The small molecule below binds the protein below.
Small molecule (SMILES): CC(=O)N[C@@H]1[C@@H](O)[C@H](O)[C@@H](CO)O[C@H]1O

Sequence of chain 1.A:
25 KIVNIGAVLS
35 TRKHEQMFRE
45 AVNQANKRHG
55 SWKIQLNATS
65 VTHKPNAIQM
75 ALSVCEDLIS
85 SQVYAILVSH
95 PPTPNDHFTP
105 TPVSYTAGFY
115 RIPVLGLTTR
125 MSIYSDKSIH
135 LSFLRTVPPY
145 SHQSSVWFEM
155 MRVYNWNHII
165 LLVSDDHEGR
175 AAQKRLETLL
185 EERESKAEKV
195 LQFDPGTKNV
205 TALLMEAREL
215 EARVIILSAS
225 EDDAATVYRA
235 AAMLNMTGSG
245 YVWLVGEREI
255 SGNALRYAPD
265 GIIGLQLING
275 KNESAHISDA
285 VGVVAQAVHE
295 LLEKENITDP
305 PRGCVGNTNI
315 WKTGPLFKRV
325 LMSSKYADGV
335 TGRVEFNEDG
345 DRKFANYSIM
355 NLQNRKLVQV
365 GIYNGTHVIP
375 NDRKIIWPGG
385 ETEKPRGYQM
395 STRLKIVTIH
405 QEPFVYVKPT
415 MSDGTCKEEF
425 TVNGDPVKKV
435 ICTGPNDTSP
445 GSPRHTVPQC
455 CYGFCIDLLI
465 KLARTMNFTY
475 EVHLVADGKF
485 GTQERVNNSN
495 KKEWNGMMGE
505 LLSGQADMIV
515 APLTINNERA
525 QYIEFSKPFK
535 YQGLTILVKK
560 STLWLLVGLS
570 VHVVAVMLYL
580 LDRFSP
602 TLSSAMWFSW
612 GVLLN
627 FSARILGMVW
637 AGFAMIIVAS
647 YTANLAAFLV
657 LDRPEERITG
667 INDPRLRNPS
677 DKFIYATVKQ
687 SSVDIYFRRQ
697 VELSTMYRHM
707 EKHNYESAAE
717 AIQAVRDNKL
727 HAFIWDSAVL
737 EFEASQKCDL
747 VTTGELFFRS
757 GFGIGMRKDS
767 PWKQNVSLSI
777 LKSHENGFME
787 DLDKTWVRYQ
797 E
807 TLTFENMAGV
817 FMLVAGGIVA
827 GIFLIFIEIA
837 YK

Binding-site contacts:
Ligand atom C3 contacts residue ASN491 of chain 1.A at 3.8 Å.
Ligand atom C2 contacts residue ASN491 of chain 1.A at 2.5 Å.
Ligand atom C8 contacts residue ASN491 of chain 1.A at 3.5 Å.
Ligand atom C1 contacts residue ASN491 of chain 1.A at 1.4 Å.
Ligand atom C7 contacts residue ASN491 of chain 1.A at 3.6 Å.
Ligand atom O5 contacts residue ASN491 of chain 1.A at 2.5 Å (h-bond).
Ligand atom C4 contacts residue ASN491 of chain 1.A at 4.3 Å.
Ligand atom N2 contacts residue ASN491 of chain 1.A at 2.8 Å (h-bond).
Ligand atom C5 contacts residue ASN491 of chain 1.A at 3.8 Å.